Sequence of chain 1.A:
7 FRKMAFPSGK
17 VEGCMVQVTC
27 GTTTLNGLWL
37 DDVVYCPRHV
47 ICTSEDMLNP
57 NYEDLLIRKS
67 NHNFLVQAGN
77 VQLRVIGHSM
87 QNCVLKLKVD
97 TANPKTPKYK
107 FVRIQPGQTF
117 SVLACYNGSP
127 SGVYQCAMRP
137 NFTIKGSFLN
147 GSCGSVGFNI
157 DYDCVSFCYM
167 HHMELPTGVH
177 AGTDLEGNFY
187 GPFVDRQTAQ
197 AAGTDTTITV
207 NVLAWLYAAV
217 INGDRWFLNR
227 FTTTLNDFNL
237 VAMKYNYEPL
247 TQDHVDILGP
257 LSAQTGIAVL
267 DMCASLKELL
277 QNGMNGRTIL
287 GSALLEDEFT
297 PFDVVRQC

A protein and the small-molecule ligand that binds it are described below.
Small molecule (SMILES): CC(C)C[C@H](NC(=O)OC1CC2(C1)CN(S(C)(=O)=O)C2)C(=O)N[C@@H](C[C@@H]1CCNC1=O)[C@H](O)S(=O)(=O)O

Binding-site contacts:
Ligand atom O20 contacts residue CYS149 of chain 1.A at 2.6 Å (h-bond).
Ligand atom C32 contacts residue ET61 of chain 1.D at 0.1 Å.
Ligand atom N03 contacts residue GLN193 of chain 1.A at 2.8 Å (h-bond).
Ligand atom C19 contacts residue CYS149 of chain 1.A at 1.8 Å (hydrophobic).
Ligand atom N27 contacts residue ET61 of chain 1.D at 0.1 Å (h-bond).
Ligand atom C16 contacts residue ET61 of chain 1.D at 0.1 Å.
Ligand atom C33 contacts residue ET61 of chain 1.D at 0.2 Å.
Ligand atom C24 contacts residue ET61 of chain 1.D at 0.1 Å.
Ligand atom C09 contacts residue ET61 of chain 1.D at 0.2 Å.
Ligand atom N15 contacts residue ET61 of chain 1.D at 0.1 Å (h-bond).
Ligand atom N03 contacts residue ET61 of chain 1.D at 0.1 Å (h-bond).
Ligand atom O20 contacts residue ET61 of chain 1.D at 1.3 Å.
Ligand atom C17 contacts residue ET61 of chain 1.D at 0.0 Å.
Ligand atom C06 contacts residue ET61 of chain 1.D at 0.3 Å.
Ligand atom C26 contacts residue ET61 of chain 1.D at 0.1 Å.
Ligand atom O21 contacts residue ET61 of chain 1.D at 0.6 Å (h-bond).
Ligand atom C07 contacts residue ET61 of chain 1.D at 1.2 Å.
Ligand atom C23 contacts residue GLU170 of chain 1.A at 3.1 Å.
Ligand atom O18 contacts residue HIS167 of chain 1.A at 2.7 Å (h-bond).
Ligand atom C13 contacts residue ET61 of chain 1.D at 0.1 Å.
Ligand atom C11 contacts residue CYS149 of chain 1.A at 2.7 Å (hydrophobic).
Ligand atom C25 contacts residue ET61 of chain 1.D at 0.1 Å.
Ligand atom C19 contacts residue ET61 of chain 1.D at 0.2 Å.
Ligand atom N10 contacts residue CYS149 of chain 1.A at 2.9 Å (h-bond).
Ligand atom O22 contacts residue GLN193 of chain 1.A at 3.1 Å (h-bond).
Ligand atom C23 contacts residue ET61 of chain 1.D at 0.1 Å.
Ligand atom O22 contacts residue ET61 of chain 1.D at 0.2 Å (h-bond).
Ligand atom O18 contacts residue ET61 of chain 1.D at 0.1 Å (h-bond).
Ligand atom O01 contacts residue GLU170 of chain 1.A at 3.1 Å (salt-bridge).
Ligand atom C05 contacts residue ET61 of chain 1.D at 0.2 Å.
Ligand atom N10 contacts residue ET61 of chain 1.D at 0.2 Å (h-bond).
Ligand atom N10 contacts residue HIS168 of chain 1.A at 2.9 Å (h-bond).
Ligand atom O01 contacts residue ET61 of chain 1.D at 0.1 Å (h-bond).
Ligand atom C04 contacts residue ET61 of chain 1.D at 0.2 Å.
Ligand atom C08 contacts residue ET61 of chain 1.D at 0.4 Å.
Ligand atom C12 contacts residue ET61 of chain 1.D at 0.1 Å.
Ligand atom O20 contacts residue HIS45 of chain 1.A at 3.1 Å (h-bond).
Ligand atom C02 contacts residue ET61 of chain 1.D at 0.0 Å.
Ligand atom C11 contacts residue ET61 of chain 1.D at 0.1 Å.
Ligand atom C14 contacts residue ET61 of chain 1.D at 0.1 Å.